Sequence of chain 1.B:
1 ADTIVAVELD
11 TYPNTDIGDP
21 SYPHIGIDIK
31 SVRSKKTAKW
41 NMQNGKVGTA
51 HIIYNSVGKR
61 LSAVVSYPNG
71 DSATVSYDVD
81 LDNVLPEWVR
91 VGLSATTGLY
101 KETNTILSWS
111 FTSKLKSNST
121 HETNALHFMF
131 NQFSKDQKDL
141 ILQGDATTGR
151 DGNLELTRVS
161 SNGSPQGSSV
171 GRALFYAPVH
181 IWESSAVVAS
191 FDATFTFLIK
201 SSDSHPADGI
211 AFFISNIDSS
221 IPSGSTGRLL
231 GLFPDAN

A small-molecule ligand and the protein it binds are described below.
Small molecule (SMILES): CO[C@H]1O[C@H](CO)[C@@H](O[C@H]2O[C@H](CO)[C@@H](O)[C@H](O)[C@@H]2O)[C@H](O)[C@@H]1O

Binding-site contacts:
Ligand atom C3 contacts residue ARG228 of chain 1.B at 3.9 Å.
Ligand atom O4 contacts residue ASN14 of chain 1.B at 2.9 Å (h-bond).
Ligand atom O6 contacts residue GLY98 of chain 1.B at 3.2 Å.
Ligand atom C1 contacts residue LEU99 of chain 1.B at 3.8 Å (hydrophobic).
Ligand atom O2 contacts residue LEU99 of chain 1.B at 3.8 Å.
Ligand atom O3 contacts residue GLY227 of chain 1.B at 3.4 Å.
Ligand atom O6 contacts residue ALA207 of chain 1.B at 3.5 Å.
Ligand atom O6 contacts residue ASP208 of chain 1.B at 2.9 Å (salt-bridge).
Ligand atom O4 contacts residue GLY227 of chain 1.B at 4.1 Å.
Ligand atom C6 contacts residue TYR12 of chain 1.B at 3.1 Å (hydrophobic).
Ligand atom O4 contacts residue TYR12 of chain 1.B at 4.0 Å.
Ligand atom O6 contacts residue LEU99 of chain 1.B at 3.0 Å (h-bond).
Ligand atom C6 contacts residue TYR100 of chain 1.B at 3.9 Å (hydrophobic).
Ligand atom C4 contacts residue GLY227 of chain 1.B at 4.0 Å.
Ligand atom O5 contacts residue GLY98 of chain 1.B at 4.1 Å.
Ligand atom C5 contacts residue LEU99 of chain 1.B at 4.1 Å (hydrophobic).
Ligand atom O6 contacts residue TYR12 of chain 1.B at 2.6 Å (h-bond).
Ligand atom C4 contacts residue LEU99 of chain 1.B at 4.3 Å (hydrophobic).
Ligand atom O2 contacts residue LEU99 of chain 1.B at 3.6 Å (h-bond).
Ligand atom O2 contacts residue GLY98 of chain 1.B at 3.5 Å.
Ligand atom C5 contacts residue ASP208 of chain 1.B at 4.1 Å.
Ligand atom O6 contacts residue TYR100 of chain 1.B at 3.8 Å.
Ligand atom C6 contacts residue TYR12 of chain 1.B at 4.0 Å (hydrophobic).
Ligand atom O3 contacts residue ARG228 of chain 1.B at 2.9 Å (salt-bridge).
Ligand atom O4 contacts residue ARG228 of chain 1.B at 3.4 Å (salt-bridge).
Ligand atom O5 contacts residue TYR100 of chain 1.B at 4.2 Å.
Ligand atom O2 contacts residue GLY227 of chain 1.B at 4.0 Å.
Ligand atom O5 contacts residue LEU99 of chain 1.B at 3.1 Å (h-bond).
Ligand atom C4 contacts residue ASP208 of chain 1.B at 3.4 Å.
Ligand atom O4 contacts residue ASP208 of chain 1.B at 2.6 Å (salt-bridge).
Ligand atom O3 contacts residue THR226 of chain 1.B at 4.2 Å.
Ligand atom C6 contacts residue ALA207 of chain 1.B at 3.8 Å (hydrophobic).
Ligand atom C6 contacts residue ASP208 of chain 1.B at 3.6 Å.
Ligand atom C3 contacts residue GLY227 of chain 1.B at 4.2 Å.
Ligand atom O6 contacts residue TYR100 of chain 1.B at 3.0 Å (h-bond).
Ligand atom C3 contacts residue ASN14 of chain 1.B at 4.1 Å.
Ligand atom C6 contacts residue LEU99 of chain 1.B at 4.0 Å (hydrophobic).
Ligand atom C5 contacts residue TYR12 of chain 1.B at 4.3 Å (hydrophobic).
Ligand atom C4 contacts residue ASN14 of chain 1.B at 4.0 Å.
Ligand atom C4 contacts residue ARG228 of chain 1.B at 3.8 Å.